Sequence of chain 1.J:
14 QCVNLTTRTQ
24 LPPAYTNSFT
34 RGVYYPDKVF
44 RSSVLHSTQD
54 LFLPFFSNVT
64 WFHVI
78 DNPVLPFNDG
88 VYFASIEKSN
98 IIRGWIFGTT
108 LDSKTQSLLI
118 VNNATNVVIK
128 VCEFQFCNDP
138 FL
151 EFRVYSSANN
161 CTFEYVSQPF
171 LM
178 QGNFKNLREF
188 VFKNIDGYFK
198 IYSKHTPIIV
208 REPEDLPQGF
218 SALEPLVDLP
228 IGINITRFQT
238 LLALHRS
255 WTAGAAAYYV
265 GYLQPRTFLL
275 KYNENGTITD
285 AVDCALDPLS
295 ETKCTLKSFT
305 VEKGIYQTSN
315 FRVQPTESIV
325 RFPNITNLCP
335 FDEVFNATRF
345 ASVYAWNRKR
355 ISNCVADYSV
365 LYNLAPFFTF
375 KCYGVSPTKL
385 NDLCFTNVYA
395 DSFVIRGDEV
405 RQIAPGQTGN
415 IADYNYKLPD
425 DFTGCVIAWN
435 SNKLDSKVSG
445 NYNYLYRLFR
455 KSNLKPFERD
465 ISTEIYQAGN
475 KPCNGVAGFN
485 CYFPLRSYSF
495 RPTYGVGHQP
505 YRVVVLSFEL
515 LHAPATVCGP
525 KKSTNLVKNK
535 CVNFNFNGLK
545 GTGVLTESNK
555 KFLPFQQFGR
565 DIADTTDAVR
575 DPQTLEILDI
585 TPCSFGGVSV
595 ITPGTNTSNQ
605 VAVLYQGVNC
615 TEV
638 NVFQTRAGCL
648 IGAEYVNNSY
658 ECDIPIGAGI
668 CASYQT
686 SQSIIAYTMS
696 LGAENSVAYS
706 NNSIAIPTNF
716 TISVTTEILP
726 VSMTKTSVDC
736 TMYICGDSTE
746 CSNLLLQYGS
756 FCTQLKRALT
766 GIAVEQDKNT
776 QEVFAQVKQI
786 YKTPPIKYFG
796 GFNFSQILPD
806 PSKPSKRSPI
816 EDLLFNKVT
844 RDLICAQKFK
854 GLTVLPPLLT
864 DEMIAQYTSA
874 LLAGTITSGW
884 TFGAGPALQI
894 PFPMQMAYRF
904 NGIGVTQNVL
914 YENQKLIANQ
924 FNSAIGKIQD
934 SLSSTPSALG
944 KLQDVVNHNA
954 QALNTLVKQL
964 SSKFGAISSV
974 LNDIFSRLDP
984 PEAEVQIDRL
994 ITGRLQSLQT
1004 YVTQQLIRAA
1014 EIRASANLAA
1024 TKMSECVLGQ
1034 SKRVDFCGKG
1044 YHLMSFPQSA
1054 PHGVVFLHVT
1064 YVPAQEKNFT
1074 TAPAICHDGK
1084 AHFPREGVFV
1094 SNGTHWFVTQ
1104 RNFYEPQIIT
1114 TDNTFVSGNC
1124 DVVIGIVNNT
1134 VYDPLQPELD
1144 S

This protein binds this small molecule.
Small molecule (SMILES): CC(=O)N[C@@H]1[C@@H](O)[C@H](O)[C@@H](CO)O[C@H]1O

Binding-site contacts:
Ligand atom C1 contacts residue GLN577 of chain 1.J at 4.2 Å.
Ligand atom C7 contacts residue ASN328 of chain 1.J at 3.1 Å.
Ligand atom C8 contacts residue PRO576 of chain 1.J at 3.9 Å (hydrophobic).
Ligand atom C8 contacts residue GLN577 of chain 1.J at 3.6 Å.
Ligand atom C8 contacts residue ASN328 of chain 1.J at 3.8 Å.
Ligand atom C5 contacts residue ASN328 of chain 1.J at 3.6 Å.
Ligand atom C7 contacts residue GLN577 of chain 1.J at 3.9 Å.
Ligand atom N2 contacts residue GLN577 of chain 1.J at 3.1 Å (h-bond).
Ligand atom N2 contacts residue ASN328 of chain 1.J at 2.9 Å (h-bond).
Ligand atom C3 contacts residue GLN577 of chain 1.J at 4.0 Å.
Ligand atom C1 contacts residue ASN328 of chain 1.J at 1.4 Å.
Ligand atom C3 contacts residue ASN328 of chain 1.J at 3.8 Å.
Ligand atom C4 contacts residue ASN328 of chain 1.J at 4.2 Å.
Ligand atom C2 contacts residue ASN328 of chain 1.J at 2.4 Å.
Ligand atom O7 contacts residue ASN328 of chain 1.J at 3.4 Å (h-bond).
Ligand atom C2 contacts residue GLN577 of chain 1.J at 4.0 Å.
Ligand atom O5 contacts residue ASN328 of chain 1.J at 2.3 Å (h-bond).